Sequence of chain 1.A:
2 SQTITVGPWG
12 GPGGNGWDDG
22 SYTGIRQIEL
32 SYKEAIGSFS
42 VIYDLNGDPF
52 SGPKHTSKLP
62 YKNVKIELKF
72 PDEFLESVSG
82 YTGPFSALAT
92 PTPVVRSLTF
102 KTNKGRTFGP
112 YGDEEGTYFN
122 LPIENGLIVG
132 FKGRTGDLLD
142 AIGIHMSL

Binding-site contacts:
Ligand atom O4 contacts residue THR93 of chain 1.A at 3.4 Å (h-bond).
Ligand atom O3 contacts residue ASP138 of chain 1.A at 3.9 Å.
Ligand atom O5 contacts residue ASP138 of chain 1.A at 3.1 Å (salt-bridge).
Ligand atom O2 contacts residue GLY15 of chain 1.A at 3.5 Å.
Ligand atom O3 contacts residue THR91 of chain 1.A at 3.8 Å.
Ligand atom O3 contacts residue GLY14 of chain 1.A at 3.5 Å.
Ligand atom C2 contacts residue ALA90 of chain 1.A at 3.8 Å (hydrophobic).
Ligand atom O6 contacts residue ASP138 of chain 1.A at 2.9 Å (salt-bridge).
Ligand atom O4 contacts residue GLY14 of chain 1.A at 3.7 Å.
Ligand atom C3 contacts residue GLY15 of chain 1.A at 3.7 Å.
Ligand atom C4 contacts residue ASP141 of chain 1.A at 3.2 Å.
Ligand atom O6 contacts residue LEU139 of chain 1.A at 3.0 Å (h-bond).
Ligand atom O4 contacts residue GLY15 of chain 1.A at 3.9 Å.
Ligand atom O6 contacts residue ALA90 of chain 1.A at 3.8 Å.
Ligand atom O6 contacts residue GLY137 of chain 1.A at 3.4 Å.
Ligand atom C4 contacts residue ASP138 of chain 1.A at 3.9 Å.
Ligand atom C2 contacts residue ASP138 of chain 1.A at 3.5 Å.
Ligand atom C3 contacts residue THR91 of chain 1.A at 3.6 Å.
Ligand atom O1 contacts residue LEU89 of chain 1.A at 3.1 Å.
Ligand atom C6 contacts residue LEU89 of chain 1.A at 3.9 Å (hydrophobic).
Ligand atom O4 contacts residue THR91 of chain 1.A at 3.4 Å (h-bond).
Ligand atom C4 contacts residue THR91 of chain 1.A at 3.7 Å.
Ligand atom O2 contacts residue GLY137 of chain 1.A at 3.5 Å.
Ligand atom O2 contacts residue THR91 of chain 1.A at 2.8 Å (h-bond).
Ligand atom C3 contacts residue ASP138 of chain 1.A at 3.0 Å.
Ligand atom O3 contacts residue GLY15 of chain 1.A at 2.9 Å (h-bond).
Ligand atom C4 contacts residue GLY15 of chain 1.A at 3.6 Å.
Ligand atom O2 contacts residue LEU89 of chain 1.A at 3.7 Å.
Ligand atom O1 contacts residue ALA90 of chain 1.A at 2.6 Å (h-bond).
Ligand atom O4 contacts residue ASP141 of chain 1.A at 2.6 Å (salt-bridge).
Ligand atom O6 contacts residue ASP141 of chain 1.A at 2.6 Å (salt-bridge).
Ligand atom C1 contacts residue ALA90 of chain 1.A at 3.6 Å (hydrophobic).
Ligand atom C1 contacts residue ASP138 of chain 1.A at 3.5 Å.
Ligand atom C5 contacts residue THR91 of chain 1.A at 3.5 Å.
Ligand atom O2 contacts residue ALA90 of chain 1.A at 3.0 Å (h-bond).
Ligand atom C6 contacts residue ASP141 of chain 1.A at 3.5 Å.
Ligand atom C6 contacts residue ASP138 of chain 1.A at 3.8 Å.
Ligand atom C6 contacts residue LEU139 of chain 1.A at 3.8 Å (hydrophobic).
Ligand atom O5 contacts residue GLY137 of chain 1.A at 3.9 Å.
Ligand atom O5 contacts residue ALA90 of chain 1.A at 3.2 Å.

The protein below binds the small molecule below.
Small molecule (SMILES): OC[C@H]1O[C@H](OC[C@H]2O[C@@H](O)[C@@H](O)[C@@H](O[C@H]3O[C@H](CO)[C@@H](O)[C@H](O)[C@@H]3O)[C@@H]2O)[C@@H](O)[C@@H](O)[C@@H]1O